A small-molecule ligand and the protein it binds are described below.
Small molecule (SMILES): CC(=O)N[C@@H]1[C@@H](O)[C@H](O)[C@@H](CO)O[C@H]1O

Sequence of chain 1.C:
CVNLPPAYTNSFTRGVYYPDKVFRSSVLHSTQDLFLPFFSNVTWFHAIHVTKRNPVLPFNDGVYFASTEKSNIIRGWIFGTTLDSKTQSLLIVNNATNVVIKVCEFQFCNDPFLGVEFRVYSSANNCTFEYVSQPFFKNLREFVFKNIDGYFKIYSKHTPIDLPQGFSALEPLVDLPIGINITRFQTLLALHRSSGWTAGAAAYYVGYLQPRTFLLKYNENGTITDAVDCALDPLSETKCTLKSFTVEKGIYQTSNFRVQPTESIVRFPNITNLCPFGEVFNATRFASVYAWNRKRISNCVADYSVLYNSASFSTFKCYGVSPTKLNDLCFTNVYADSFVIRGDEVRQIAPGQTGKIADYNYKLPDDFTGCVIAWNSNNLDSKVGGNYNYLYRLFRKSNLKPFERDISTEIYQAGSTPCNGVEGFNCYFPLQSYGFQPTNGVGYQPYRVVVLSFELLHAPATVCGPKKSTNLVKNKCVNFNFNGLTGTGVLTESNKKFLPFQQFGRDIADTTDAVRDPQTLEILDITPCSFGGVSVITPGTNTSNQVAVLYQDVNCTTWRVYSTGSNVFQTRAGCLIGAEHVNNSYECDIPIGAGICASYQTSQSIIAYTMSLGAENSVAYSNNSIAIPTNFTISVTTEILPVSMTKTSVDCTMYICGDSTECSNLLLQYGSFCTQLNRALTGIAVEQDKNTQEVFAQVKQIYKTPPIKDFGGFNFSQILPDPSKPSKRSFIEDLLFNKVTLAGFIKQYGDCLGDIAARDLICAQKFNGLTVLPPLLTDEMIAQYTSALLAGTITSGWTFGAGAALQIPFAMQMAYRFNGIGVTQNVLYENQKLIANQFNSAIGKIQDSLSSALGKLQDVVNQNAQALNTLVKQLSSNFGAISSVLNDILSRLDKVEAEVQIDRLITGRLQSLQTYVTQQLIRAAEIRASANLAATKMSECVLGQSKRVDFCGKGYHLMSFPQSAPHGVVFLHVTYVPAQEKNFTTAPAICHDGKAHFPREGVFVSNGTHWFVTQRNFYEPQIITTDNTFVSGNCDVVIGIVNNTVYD

Sequence of chain 1.A:
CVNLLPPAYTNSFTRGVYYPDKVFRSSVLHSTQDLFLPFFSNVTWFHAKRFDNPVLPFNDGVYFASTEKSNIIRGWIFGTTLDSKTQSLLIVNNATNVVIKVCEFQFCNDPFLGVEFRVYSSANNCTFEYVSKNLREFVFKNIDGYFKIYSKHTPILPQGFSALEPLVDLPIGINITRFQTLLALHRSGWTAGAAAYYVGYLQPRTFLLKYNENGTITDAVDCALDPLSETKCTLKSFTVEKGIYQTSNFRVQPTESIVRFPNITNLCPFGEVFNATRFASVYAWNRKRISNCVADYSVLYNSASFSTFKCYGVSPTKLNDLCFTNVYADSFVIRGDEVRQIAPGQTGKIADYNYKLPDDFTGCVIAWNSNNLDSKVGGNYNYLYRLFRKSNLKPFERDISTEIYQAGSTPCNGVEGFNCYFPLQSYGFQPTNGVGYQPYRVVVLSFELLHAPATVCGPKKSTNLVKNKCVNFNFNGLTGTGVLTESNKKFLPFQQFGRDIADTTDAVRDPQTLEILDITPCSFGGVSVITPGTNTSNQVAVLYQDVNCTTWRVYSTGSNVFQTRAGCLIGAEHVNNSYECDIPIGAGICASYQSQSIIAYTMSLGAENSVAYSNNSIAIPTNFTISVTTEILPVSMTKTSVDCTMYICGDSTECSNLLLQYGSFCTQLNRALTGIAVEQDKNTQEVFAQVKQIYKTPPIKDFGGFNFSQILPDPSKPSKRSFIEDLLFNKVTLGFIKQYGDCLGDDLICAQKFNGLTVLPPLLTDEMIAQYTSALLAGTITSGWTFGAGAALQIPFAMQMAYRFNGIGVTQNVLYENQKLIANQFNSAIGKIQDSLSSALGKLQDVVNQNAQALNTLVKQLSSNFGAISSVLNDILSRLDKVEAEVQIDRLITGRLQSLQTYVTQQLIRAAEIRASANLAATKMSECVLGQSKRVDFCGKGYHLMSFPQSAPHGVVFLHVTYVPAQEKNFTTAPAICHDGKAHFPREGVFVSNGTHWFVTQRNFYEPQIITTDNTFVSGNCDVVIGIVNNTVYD

Binding-site contacts:
Ligand atom C5 contacts residue ASN616 of chain 1.A at 3.6 Å.
Ligand atom C8 contacts residue ARG646 of chain 1.A at 4.3 Å.
Ligand atom N2 contacts residue ASN616 of chain 1.A at 2.9 Å (h-bond).
Ligand atom O7 contacts residue PHE833 of chain 1.C at 3.8 Å.
Ligand atom C8 contacts residue THR645 of chain 1.A at 4.3 Å.
Ligand atom C1 contacts residue ASN616 of chain 1.A at 1.4 Å.
Ligand atom C2 contacts residue ASN616 of chain 1.A at 2.5 Å.
Ligand atom O7 contacts residue ASN616 of chain 1.A at 3.9 Å.
Ligand atom C7 contacts residue ILE834 of chain 1.C at 4.1 Å (hydrophobic).
Ligand atom C7 contacts residue PHE833 of chain 1.C at 4.5 Å (hydrophobic).
Ligand atom N2 contacts residue GLN644 of chain 1.A at 3.9 Å.
Ligand atom C8 contacts residue PHE833 of chain 1.C at 4.4 Å (hydrophobic).
Ligand atom C7 contacts residue GLN644 of chain 1.A at 4.0 Å.
Ligand atom C8 contacts residue ILE834 of chain 1.C at 4.3 Å (hydrophobic).
Ligand atom C3 contacts residue ASN616 of chain 1.A at 3.8 Å.
Ligand atom C4 contacts residue ASN616 of chain 1.A at 4.2 Å.
Ligand atom C7 contacts residue ASN616 of chain 1.A at 3.8 Å.
Ligand atom C8 contacts residue GLN644 of chain 1.A at 3.8 Å.
Ligand atom O5 contacts residue ASN616 of chain 1.A at 2.4 Å (h-bond).
Ligand atom O7 contacts residue ILE834 of chain 1.C at 3.7 Å.